This small molecule binds to this protein.
Small molecule (SMILES): CC(=O)N[C@H](C=O)[C@@H](O)[C@H](O)[C@H](O)CO

Sequence of chain 1.A:
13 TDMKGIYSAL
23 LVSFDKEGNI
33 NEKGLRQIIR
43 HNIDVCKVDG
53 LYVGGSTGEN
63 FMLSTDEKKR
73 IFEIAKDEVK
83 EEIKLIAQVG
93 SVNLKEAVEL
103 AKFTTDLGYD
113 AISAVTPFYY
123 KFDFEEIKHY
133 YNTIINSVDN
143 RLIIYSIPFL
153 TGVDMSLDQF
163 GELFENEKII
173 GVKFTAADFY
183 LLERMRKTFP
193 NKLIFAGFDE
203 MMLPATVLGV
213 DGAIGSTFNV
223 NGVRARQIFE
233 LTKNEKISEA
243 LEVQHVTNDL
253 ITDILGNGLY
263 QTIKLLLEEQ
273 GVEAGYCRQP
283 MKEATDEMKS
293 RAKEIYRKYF

Binding-site contacts:
Ligand atom C8 contacts residue SER158 of chain 1.B at 3.5 Å.
Ligand atom O4 contacts residue THR254 of chain 1.A at 4.0 Å.
Ligand atom C4 contacts residue LEU159 of chain 1.B at 4.1 Å (hydrophobic).
Ligand atom C2 contacts residue ASP160 of chain 1.B at 4.4 Å.
Ligand atom C7 contacts residue SER158 of chain 1.B at 4.0 Å.
Ligand atom O3 contacts residue LEU159 of chain 1.B at 3.0 Å (h-bond).
Ligand atom C8 contacts residue ASP160 of chain 1.B at 3.8 Å.
Ligand atom O5 contacts residue TYR182 of chain 1.B at 2.8 Å.
Ligand atom O3 contacts residue LEU183 of chain 1.B at 3.5 Å.
Ligand atom O7 contacts residue SER158 of chain 1.B at 4.4 Å.
Ligand atom N2 contacts residue SER158 of chain 1.B at 4.3 Å.
Ligand atom C contacts residue ASP160 of chain 1.B at 3.8 Å.
Ligand atom C2 contacts residue LEU159 of chain 1.B at 3.6 Å (hydrophobic).
Ligand atom O5 contacts residue ARG186 of chain 1.B at 4.4 Å.
Ligand atom C3 contacts residue LEU159 of chain 1.B at 2.9 Å (hydrophobic).
Ligand atom C3 contacts residue LEU183 of chain 1.B at 4.5 Å (hydrophobic).
Ligand atom C contacts residue LEU159 of chain 1.B at 4.1 Å (hydrophobic).
Ligand atom O1 contacts residue ASP160 of chain 1.B at 2.7 Å (salt-bridge).
Ligand atom O3 contacts residue SER158 of chain 1.B at 4.0 Å.
Ligand atom C2 contacts residue SER158 of chain 1.B at 4.3 Å.
Ligand atom C5 contacts residue TYR182 of chain 1.B at 4.2 Å (hydrophobic).

Sequence of chain 1.B:
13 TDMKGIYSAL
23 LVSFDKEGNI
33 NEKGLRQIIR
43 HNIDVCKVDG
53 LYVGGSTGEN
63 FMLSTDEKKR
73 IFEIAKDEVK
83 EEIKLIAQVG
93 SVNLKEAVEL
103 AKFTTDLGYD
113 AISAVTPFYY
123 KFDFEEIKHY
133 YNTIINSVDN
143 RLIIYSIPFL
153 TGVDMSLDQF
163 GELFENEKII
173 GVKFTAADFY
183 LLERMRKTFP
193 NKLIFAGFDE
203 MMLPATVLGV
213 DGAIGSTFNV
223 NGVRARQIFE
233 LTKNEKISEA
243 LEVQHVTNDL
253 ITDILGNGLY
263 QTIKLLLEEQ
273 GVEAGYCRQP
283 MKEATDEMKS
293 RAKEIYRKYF